Sequence of chain 2.A:
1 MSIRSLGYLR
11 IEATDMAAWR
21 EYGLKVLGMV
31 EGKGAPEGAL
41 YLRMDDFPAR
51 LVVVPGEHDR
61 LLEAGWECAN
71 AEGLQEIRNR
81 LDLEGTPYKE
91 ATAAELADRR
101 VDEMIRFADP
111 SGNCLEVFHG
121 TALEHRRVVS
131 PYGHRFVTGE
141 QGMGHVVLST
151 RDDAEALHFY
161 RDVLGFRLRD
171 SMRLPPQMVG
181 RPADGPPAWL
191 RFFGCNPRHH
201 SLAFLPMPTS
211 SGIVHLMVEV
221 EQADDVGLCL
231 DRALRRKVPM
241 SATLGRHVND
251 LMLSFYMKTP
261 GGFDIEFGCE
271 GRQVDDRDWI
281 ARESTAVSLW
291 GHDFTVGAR

This protein binds this small molecule.
Small molecule (SMILES): Cc1ccc(O)c(O)c1CC[C@@H]1C(=O)CC[C@]2(C)C(=O)CC[C@@H]12

Binding-site contacts:
Ligand atom CAR contacts residue PHE192 of chain 2.A at 3.9 Å (hydrophobic).
Ligand atom CAS contacts residue TYR256 of chain 2.A at 3.1 Å (hydrophobic).
Ligand atom OAE contacts residue HIS145 of chain 2.A at 3.6 Å.
Ligand atom OAE contacts residue HIS247 of chain 2.A at 3.5 Å.
Ligand atom CAR contacts residue HIS247 of chain 2.A at 3.3 Å.
Ligand atom CAS contacts residue HIS247 of chain 2.A at 3.4 Å.
Ligand atom CAH contacts residue ASN249 of chain 2.A at 2.8 Å.
Ligand atom CAG contacts residue HIS247 of chain 2.A at 3.5 Å.
Ligand atom OAF contacts residue TYR256 of chain 2.A at 2.5 Å (h-bond).
Ligand atom OAE contacts residue FE21 of chain 2.C at 2.6 Å.
Ligand atom CAA contacts residue MET172 of chain 2.A at 3.2 Å (hydrophobic).
Ligand atom CAH contacts residue HIS200 of chain 2.A at 3.8 Å.
Ligand atom CAA contacts residue VAL287 of chain 2.A at 3.6 Å (hydrophobic).
Ligand atom CAL contacts residue VAL287 of chain 2.A at 3.4 Å (hydrophobic).
Ligand atom CAS contacts residue HIS215 of chain 2.A at 3.7 Å.
Ligand atom CAI contacts residue VAL287 of chain 2.A at 3.1 Å (hydrophobic).
Ligand atom OAF contacts residue FE21 of chain 2.C at 2.3 Å.
Ligand atom CAH contacts residue PHE192 of chain 2.A at 3.7 Å (hydrophobic).
Ligand atom OAF contacts residue HIS215 of chain 2.A at 2.5 Å.
Ligand atom OAE contacts residue GLU266 of chain 2.A at 3.8 Å.
Ligand atom CAJ contacts residue VAL214 of chain 2.A at 3.7 Å (hydrophobic).
Ligand atom CAR contacts residue HIS200 of chain 2.A at 3.7 Å.
Ligand atom OAE contacts residue ASP250 of chain 2.A at 3.4 Å (salt-bridge).
Ligand atom OAE contacts residue HIS200 of chain 2.A at 3.0 Å (h-bond).
Ligand atom CAQ contacts residue HIS247 of chain 2.A at 3.7 Å.
Ligand atom CAT contacts residue HIS247 of chain 2.A at 3.5 Å.
Ligand atom CAS contacts residue FE21 of chain 2.C at 3.3 Å.
Ligand atom CAQ contacts residue PHE192 of chain 2.A at 3.8 Å (hydrophobic).
Ligand atom CAH contacts residue HIS247 of chain 2.A at 3.6 Å.
Ligand atom CAO contacts residue VAL214 of chain 2.A at 3.7 Å (hydrophobic).
Ligand atom OAC contacts residue VAL214 of chain 2.A at 3.4 Å.
Ligand atom CAT contacts residue TYR256 of chain 2.A at 3.6 Å (hydrophobic).
Ligand atom OAF contacts residue HIS247 of chain 2.A at 3.8 Å.
Ligand atom OAF contacts residue GLU266 of chain 2.A at 3.5 Å (salt-bridge).
Ligand atom CAM contacts residue LEU190 of chain 2.A at 3.9 Å (hydrophobic).
Ligand atom OAC contacts residue HIS215 of chain 2.A at 2.8 Å (h-bond).
Ligand atom CAG contacts residue PHE192 of chain 2.A at 3.7 Å (hydrophobic).
Ligand atom CAG contacts residue ASN249 of chain 2.A at 3.2 Å.
Ligand atom CAR contacts residue FE21 of chain 2.C at 3.3 Å.
Ligand atom CAK contacts residue TYR256 of chain 2.A at 3.6 Å (hydrophobic).